Binding-site contacts:
Ligand atom C4 contacts residue PHE179 of chain 1.B at 4.2 Å (hydrophobic).
Ligand atom C1 contacts residue GLN129 of chain 1.B at 4.3 Å.
Ligand atom C1 contacts residue GLY246 of chain 1.B at 4.0 Å.
Ligand atom O2 contacts residue PHE154 of chain 1.B at 3.3 Å.
Ligand atom C6 contacts residue ILE106 of chain 1.B at 4.3 Å (hydrophobic).
Ligand atom O2 contacts residue ILE106 of chain 1.B at 4.4 Å.
Ligand atom O2 contacts residue ASP105 of chain 1.B at 3.6 Å.
Ligand atom C1 contacts residue LEU150 of chain 1.B at 3.6 Å (hydrophobic).
Ligand atom C4 contacts residue HIS273 of chain 1.B at 3.4 Å.
Ligand atom C2 contacts residue LEU150 of chain 1.B at 4.3 Å (hydrophobic).
Ligand atom C5 contacts residue ASP105 of chain 1.B at 1.4 Å.
Ligand atom O2 contacts residue HIS153 of chain 1.B at 2.8 Å (h-bond).
Ligand atom C2 contacts residue HIS153 of chain 1.B at 4.0 Å.
Ligand atom O2 contacts residue TYR215 of chain 1.B at 2.8 Å (h-bond).
Ligand atom C6 contacts residue PHE154 of chain 1.B at 4.1 Å (hydrophobic).
Ligand atom C1 contacts residue VAL151 of chain 1.B at 4.5 Å (hydrophobic).
Ligand atom C2 contacts residue HIS183 of chain 1.B at 3.6 Å.
Ligand atom C5 contacts residue HIS273 of chain 1.B at 3.8 Å.
Ligand atom C3 contacts residue ASP105 of chain 1.B at 3.2 Å.
Ligand atom C1 contacts residue HIS183 of chain 1.B at 4.1 Å.
Ligand atom C5 contacts residue TYR215 of chain 1.B at 4.0 Å (hydrophobic).
Ligand atom C6 contacts residue ASP105 of chain 1.B at 2.4 Å.
Ligand atom O2 contacts residue TRP109 of chain 1.B at 4.2 Å.
Ligand atom C6 contacts residue TYR215 of chain 1.B at 3.6 Å (hydrophobic).
Ligand atom C5 contacts residue HIS153 of chain 1.B at 4.2 Å.
Ligand atom C2 contacts residue HIS273 of chain 1.B at 3.7 Å.
Ligand atom C1 contacts residue HIS273 of chain 1.B at 4.0 Å.
Ligand atom C6 contacts residue ALA130 of chain 1.B at 4.4 Å (hydrophobic).
Ligand atom C1 contacts residue MET248 of chain 1.B at 4.1 Å (hydrophobic).
Ligand atom C6 contacts residue TRP109 of chain 1.B at 4.3 Å (hydrophobic).
Ligand atom C3 contacts residue HIS153 of chain 1.B at 3.8 Å.
Ligand atom C6 contacts residue HIS153 of chain 1.B at 3.8 Å.
Ligand atom C3 contacts residue HIS273 of chain 1.B at 3.5 Å.
Ligand atom C4 contacts residue HIS153 of chain 1.B at 3.8 Å.
Ligand atom C4 contacts residue ASP105 of chain 1.B at 2.5 Å.

Sequence of chain 1.B:
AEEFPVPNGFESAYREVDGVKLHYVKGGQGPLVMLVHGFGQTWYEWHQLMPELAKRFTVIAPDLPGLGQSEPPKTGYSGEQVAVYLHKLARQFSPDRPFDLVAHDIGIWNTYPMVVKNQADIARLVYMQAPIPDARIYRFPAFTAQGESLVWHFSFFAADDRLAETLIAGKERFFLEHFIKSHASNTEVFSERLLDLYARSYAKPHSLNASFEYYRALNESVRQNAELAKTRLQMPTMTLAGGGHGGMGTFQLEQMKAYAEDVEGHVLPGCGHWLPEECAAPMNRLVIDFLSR

A small-molecule ligand and the protein it binds are described below.
Small molecule (SMILES): CCCC[C@@H](O)CO